Sequence of chain 1.A:
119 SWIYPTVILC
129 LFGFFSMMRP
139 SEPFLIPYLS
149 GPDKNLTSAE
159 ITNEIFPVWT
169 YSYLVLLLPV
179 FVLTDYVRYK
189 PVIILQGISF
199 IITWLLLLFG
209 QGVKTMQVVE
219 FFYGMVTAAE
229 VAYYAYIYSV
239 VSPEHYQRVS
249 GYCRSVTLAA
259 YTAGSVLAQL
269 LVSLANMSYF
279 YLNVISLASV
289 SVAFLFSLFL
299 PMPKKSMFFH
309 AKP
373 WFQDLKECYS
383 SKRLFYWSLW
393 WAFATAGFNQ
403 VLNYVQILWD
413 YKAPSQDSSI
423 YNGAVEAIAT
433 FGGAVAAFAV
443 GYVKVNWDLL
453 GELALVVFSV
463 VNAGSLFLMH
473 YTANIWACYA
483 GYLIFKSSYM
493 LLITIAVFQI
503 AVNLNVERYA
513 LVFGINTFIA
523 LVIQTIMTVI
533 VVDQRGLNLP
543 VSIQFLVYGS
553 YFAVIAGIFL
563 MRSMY

A small-molecule ligand and the protein it binds are described below.
Small molecule (SMILES): Cc1ncc(C[n+]2csc(CCO)c2C)c(N)n1

Binding-site contacts:
Ligand atom C2A contacts residue LEU143 of chain 1.A at 3.7 Å (hydrophobic).
Ligand atom C5 contacts residue GLU140 of chain 1.A at 3.3 Å.
Ligand atom C7 contacts residue LEU404 of chain 1.A at 3.8 Å (hydrophobic).
Ligand atom C4 contacts residue LEU404 of chain 1.A at 3.6 Å (hydrophobic).
Ligand atom S1 contacts residue LEU404 of chain 1.A at 3.7 Å.
Ligand atom C5 contacts residue LEU404 of chain 1.A at 3.7 Å (hydrophobic).
Ligand atom N1A contacts residue LEU143 of chain 1.A at 3.4 Å.
Ligand atom C6 contacts residue LEU404 of chain 1.A at 3.7 Å (hydrophobic).
Ligand atom C6 contacts residue GLU140 of chain 1.A at 3.7 Å.
Ligand atom N3 contacts residue LEU404 of chain 1.A at 3.9 Å.
Ligand atom C7 contacts residue TYR259 of chain 1.A at 3.4 Å (hydrophobic).
Ligand atom O1 contacts residue TYR259 of chain 1.A at 3.0 Å (h-bond).
Ligand atom C6 contacts residue TYR259 of chain 1.A at 3.4 Å (hydrophobic).
Ligand atom C5A contacts residue TYR221 of chain 1.A at 3.9 Å (hydrophobic).
Ligand atom CM4 contacts residue LEU404 of chain 1.A at 3.8 Å (hydrophobic).
Ligand atom C4A contacts residue TYR221 of chain 1.A at 3.9 Å (hydrophobic).
Ligand atom CM4 contacts residue GLU140 of chain 1.A at 3.4 Å.
Ligand atom C2 contacts residue TYR221 of chain 1.A at 3.7 Å (hydrophobic).
Ligand atom C7A contacts residue ASN405 of chain 1.A at 3.6 Å.
Ligand atom CM4 contacts residue GLN408 of chain 1.A at 3.5 Å.
Ligand atom C2 contacts residue ASN405 of chain 1.A at 3.8 Å.
Ligand atom CM2 contacts residue TYR221 of chain 1.A at 3.5 Å (hydrophobic).
Ligand atom C2A contacts residue TYR221 of chain 1.A at 3.5 Å (hydrophobic).
Ligand atom N1A contacts residue GLU140 of chain 1.A at 3.5 Å (salt-bridge).
Ligand atom C6 contacts residue GLU428 of chain 1.A at 3.5 Å.
Ligand atom N3 contacts residue GLU140 of chain 1.A at 3.7 Å.
Ligand atom N4A contacts residue PHE164 of chain 1.A at 3.4 Å.
Ligand atom N1A contacts residue TYR221 of chain 1.A at 3.6 Å.
Ligand atom O1 contacts residue GLU428 of chain 1.A at 3.5 Å (salt-bridge).
Ligand atom CM2 contacts residue LEU143 of chain 1.A at 3.8 Å (hydrophobic).
Ligand atom C4 contacts residue GLU140 of chain 1.A at 3.2 Å.
Ligand atom C6A contacts residue GLU140 of chain 1.A at 3.2 Å.
Ligand atom S1 contacts residue TYR221 of chain 1.A at 3.7 Å.
Ligand atom N3A contacts residue GLU218 of chain 1.A at 3.0 Å (salt-bridge).
Ligand atom C4A contacts residue GLU218 of chain 1.A at 3.2 Å.
Ligand atom C2A contacts residue GLU218 of chain 1.A at 3.9 Å.
Ligand atom C6A contacts residue TYR221 of chain 1.A at 3.7 Å (hydrophobic).
Ligand atom N4A contacts residue ASN405 of chain 1.A at 4.0 Å.
Ligand atom N3A contacts residue TYR221 of chain 1.A at 3.5 Å.
Ligand atom N4A contacts residue GLU218 of chain 1.A at 2.6 Å (salt-bridge).